The small molecule below binds the protein below.
Small molecule (SMILES): CC[C@H](C)[C@H](NC(=O)[C@H](C)NC(=O)[C@H](C)N)C(=O)N[C@@H](COP(=O)(O)O)C(=O)N[C@@H](CC(C)C)C(=O)N1CCC[C@H]1C(=O)O

Sequence of chain 3.K:
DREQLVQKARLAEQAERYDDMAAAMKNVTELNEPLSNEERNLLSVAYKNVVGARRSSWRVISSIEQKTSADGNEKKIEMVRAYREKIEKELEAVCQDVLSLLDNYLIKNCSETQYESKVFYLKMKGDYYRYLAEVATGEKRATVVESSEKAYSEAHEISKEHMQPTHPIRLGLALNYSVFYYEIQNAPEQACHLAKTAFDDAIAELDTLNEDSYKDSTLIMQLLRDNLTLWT

Binding-site contacts:
Ligand atom CD contacts residue LEU224 of chain 3.K at 3.7 Å (hydrophobic).
Ligand atom CG contacts residue LEU224 of chain 3.K at 4.0 Å (hydrophobic).
Ligand atom O1P contacts residue ARG56 of chain 3.K at 2.7 Å (salt-bridge).
Ligand atom N contacts residue ASN228 of chain 3.K at 2.9 Å (h-bond).
Ligand atom P contacts residue ARG131 of chain 3.K at 3.7 Å.
Ligand atom CB contacts residue ASN177 of chain 3.K at 3.4 Å.
Ligand atom C contacts residue LEU231 of chain 3.K at 3.6 Å (hydrophobic).
Ligand atom CD1 contacts residue LEU224 of chain 3.K at 4.0 Å (hydrophobic).
Ligand atom CB contacts residue ASN177 of chain 3.K at 3.5 Å.
Ligand atom O contacts residue VAL180 of chain 3.K at 3.8 Å.
Ligand atom O1P contacts residue ARG131 of chain 3.K at 2.7 Å (salt-bridge).
Ligand atom C contacts residue ASN228 of chain 3.K at 3.7 Å.
Ligand atom N contacts residue LEU231 of chain 3.K at 4.0 Å.
Ligand atom O contacts residue LEU231 of chain 3.K at 3.5 Å.
Ligand atom C contacts residue ASN177 of chain 3.K at 3.6 Å.
Ligand atom O contacts residue ASN228 of chain 3.K at 3.0 Å (h-bond).
Ligand atom N contacts residue ASN177 of chain 3.K at 2.8 Å (h-bond).
Ligand atom CA contacts residue ASN177 of chain 3.K at 3.6 Å.
Ligand atom O3P contacts residue ARG56 of chain 3.K at 2.7 Å (salt-bridge).
Ligand atom C contacts residue LEU176 of chain 3.K at 3.9 Å (hydrophobic).
Ligand atom CA contacts residue ASN177 of chain 3.K at 3.7 Å.
Ligand atom O1P contacts residue TYR132 of chain 3.K at 3.9 Å.
Ligand atom CG2 contacts residue LEU224 of chain 3.K at 4.0 Å (hydrophobic).
Ligand atom CD1 contacts residue ILE221 of chain 3.K at 3.9 Å (hydrophobic).
Ligand atom N contacts residue LEU176 of chain 3.K at 3.6 Å.
Ligand atom O3P contacts residue TYR132 of chain 3.K at 3.8 Å.
Ligand atom CB contacts residue LEU231 of chain 3.K at 3.9 Å (hydrophobic).
Ligand atom O2P contacts residue ARG131 of chain 3.K at 2.9 Å (salt-bridge).
Ligand atom CA contacts residue ASN228 of chain 3.K at 3.9 Å.
Ligand atom CG2 contacts residue ASN228 of chain 3.K at 3.3 Å.
Ligand atom CA contacts residue ASN228 of chain 3.K at 3.5 Å.
Ligand atom O contacts residue LEU176 of chain 3.K at 3.9 Å.
Ligand atom CB contacts residue ASN228 of chain 3.K at 3.9 Å.
Ligand atom O2P contacts residue TYR132 of chain 3.K at 2.5 Å (h-bond).
Ligand atom CA contacts residue LEU176 of chain 3.K at 3.8 Å (hydrophobic).
Ligand atom P contacts residue ARG56 of chain 3.K at 3.6 Å.
Ligand atom CB contacts residue TRP232 of chain 3.K at 3.6 Å (hydrophobic).
Ligand atom P contacts residue TYR132 of chain 3.K at 3.7 Å.
Ligand atom C contacts residue ASN228 of chain 3.K at 4.0 Å.
Ligand atom CD2 contacts residue LYS124 of chain 3.K at 3.8 Å.